Sequence of chain 1.A:
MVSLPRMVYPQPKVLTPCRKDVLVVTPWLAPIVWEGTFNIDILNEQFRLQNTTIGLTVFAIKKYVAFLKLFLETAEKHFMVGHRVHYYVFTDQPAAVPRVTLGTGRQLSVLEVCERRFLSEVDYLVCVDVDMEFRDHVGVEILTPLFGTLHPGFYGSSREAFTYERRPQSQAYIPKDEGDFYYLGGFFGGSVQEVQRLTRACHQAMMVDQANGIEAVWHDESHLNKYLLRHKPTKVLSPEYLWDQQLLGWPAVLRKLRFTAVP

Binding-site contacts:
Ligand atom O4 contacts residue ASP264 of chain 1.A at 2.5 Å (salt-bridge).
Ligand atom O4 contacts residue HIS171 of chain 1.A at 3.0 Å.
Ligand atom O1 contacts residue HIS171 of chain 1.A at 3.5 Å (h-bond).
Ligand atom C1 contacts residue HIS171 of chain 1.A at 3.9 Å.
Ligand atom C3 contacts residue ASP264 of chain 1.A at 4.0 Å.
Ligand atom C4 contacts residue ASP264 of chain 1.A at 3.1 Å.
Ligand atom C4 contacts residue LEU267 of chain 1.A at 3.6 Å (hydrophobic).
Ligand atom C6 contacts residue TYR202 of chain 1.A at 3.8 Å (hydrophobic).
Ligand atom C5 contacts residue GLU241 of chain 1.A at 4.1 Å.
Ligand atom C6 contacts residue HIS171 of chain 1.A at 4.3 Å.
Ligand atom C3 contacts residue LEU267 of chain 1.A at 4.1 Å (hydrophobic).
Ligand atom C5 contacts residue LEU267 of chain 1.A at 4.1 Å (hydrophobic).
Ligand atom C5 contacts residue TRP238 of chain 1.A at 3.6 Å (hydrophobic).
Ligand atom O6 contacts residue TYR202 of chain 1.A at 4.3 Å.
Ligand atom C5 contacts residue HIS171 of chain 1.A at 4.1 Å.
Ligand atom C12 contacts residue LEU267 of chain 1.A at 4.2 Å (hydrophobic).
Ligand atom C16 contacts residue GLY173 of chain 1.A at 3.3 Å.
Ligand atom C14 contacts residue PHE174 of chain 1.A at 4.3 Å (hydrophobic).
Ligand atom O6 contacts residue PHE174 of chain 1.A at 3.8 Å.
Ligand atom C4 contacts residue TRP238 of chain 1.A at 3.7 Å (hydrophobic).
Ligand atom O4 contacts residue ALA281 of chain 1.A at 4.0 Å.
Ligand atom C6 contacts residue THR183 of chain 1.A at 3.4 Å.
Ligand atom C5 contacts residue ASP264 of chain 1.A at 4.3 Å.
Ligand atom O4 contacts residue GLU241 of chain 1.A at 2.7 Å (salt-bridge).
Ligand atom C6 contacts residue TRP238 of chain 1.A at 3.3 Å (hydrophobic).
Ligand atom C6 contacts residue GLU241 of chain 1.A at 3.5 Å.
Ligand atom O6 contacts residue TRP238 of chain 1.A at 3.0 Å (h-bond).
Ligand atom C4 contacts residue HIS171 of chain 1.A at 4.0 Å.
Ligand atom O5 contacts residue HIS171 of chain 1.A at 3.4 Å.
Ligand atom C6 contacts residue PRO172 of chain 1.A at 3.7 Å (hydrophobic).
Ligand atom C6 contacts residue PHE174 of chain 1.A at 4.4 Å (hydrophobic).
Ligand atom O3 contacts residue LEU267 of chain 1.A at 4.4 Å.
Ligand atom O6 contacts residue THR183 of chain 1.A at 2.8 Å (h-bond).
Ligand atom O3 contacts residue ASP264 of chain 1.A at 3.6 Å.
Ligand atom O5 contacts residue PHE174 of chain 1.A at 4.0 Å.
Ligand atom C2 contacts residue HIS171 of chain 1.A at 3.9 Å.
Ligand atom C6 contacts residue ASP264 of chain 1.A at 4.0 Å.
Ligand atom C3 contacts residue TRP238 of chain 1.A at 4.0 Å (hydrophobic).
Ligand atom C6 contacts residue HIS171 of chain 1.A at 4.3 Å.
Ligand atom C4 contacts residue GLU241 of chain 1.A at 3.5 Å.

This small molecule binds to this protein.
Small molecule (SMILES): CCCCCCO[C@@H]1O[C@H](CO)[C@H](O)C[C@H]1O[C@@H]1O[C@@H](C)[C@@H](O)[C@@H](O)[C@@H]1O